A small-molecule ligand and the protein it binds are described below.
Small molecule (SMILES): Cc1cc(CCCCCOc2ccc(C3=NCCO3)cc2Cl)on1

Binding-site contacts:
Ligand atom C5C contacts residue TYR152 of chain 54.A at 3.9 Å (hydrophobic).
Ligand atom C5A contacts residue MET224 of chain 54.A at 3.5 Å (hydrophobic).
Ligand atom C4A contacts residue PRO174 of chain 54.A at 3.3 Å (hydrophobic).
Ligand atom C2C contacts residue TYR128 of chain 54.A at 3.8 Å (hydrophobic).
Ligand atom C1B contacts residue VAL188 of chain 54.A at 3.9 Å (hydrophobic).
Ligand atom CL1 contacts residue ILE104 of chain 54.A at 3.5 Å.
Ligand atom C4B contacts residue PHE186 of chain 54.A at 3.4 Å (hydrophobic).
Ligand atom C2B contacts residue VAL188 of chain 54.A at 3.7 Å (hydrophobic).
Ligand atom N3A contacts residue PHE186 of chain 54.A at 3.9 Å.
Ligand atom C4C contacts residue VAL188 of chain 54.A at 3.9 Å (hydrophobic).
Ligand atom C5 contacts residue LEU106 of chain 54.A at 3.7 Å (hydrophobic).
Ligand atom C1C contacts residue TYR128 of chain 54.A at 3.7 Å (hydrophobic).
Ligand atom C2C contacts residue TYR197 of chain 54.A at 3.8 Å (hydrophobic).
Ligand atom O1B contacts residue ILE104 of chain 54.A at 3.8 Å.
Ligand atom O1 contacts residue MET221 of chain 54.A at 3.2 Å (h-bond).
Ligand atom C3C contacts residue TYR128 of chain 54.A at 3.4 Å (hydrophobic).
Ligand atom C5B contacts residue PHE186 of chain 54.A at 3.5 Å (hydrophobic).
Ligand atom C4B contacts residue TYR152 of chain 54.A at 3.8 Å (hydrophobic).
Ligand atom C5A contacts residue ALA150 of chain 54.A at 3.9 Å (hydrophobic).
Ligand atom N3A contacts residue ALA24 of chain 54.C at 3.6 Å.
Ligand atom C6B contacts residue TYR128 of chain 54.A at 3.8 Å (hydrophobic).
Ligand atom C5C contacts residue VAL191 of chain 54.A at 3.9 Å (hydrophobic).
Ligand atom C5A contacts residue PHE186 of chain 54.A at 3.4 Å (hydrophobic).
Ligand atom C1C contacts residue LEU106 of chain 54.A at 3.5 Å (hydrophobic).
Ligand atom C4B contacts residue MET224 of chain 54.A at 3.8 Å (hydrophobic).
Ligand atom C31 contacts residue TYR197 of chain 54.A at 3.9 Å (hydrophobic).
Ligand atom C2B contacts residue TYR152 of chain 54.A at 3.8 Å (hydrophobic).
Ligand atom C5B contacts residue MET224 of chain 54.A at 3.5 Å (hydrophobic).
Ligand atom N3A contacts residue PRO174 of chain 54.A at 3.7 Å.
Ligand atom O1A contacts residue MET224 of chain 54.A at 2.8 Å.
Ligand atom C4 contacts residue LEU106 of chain 54.A at 3.6 Å (hydrophobic).
Ligand atom C2A contacts residue PHE186 of chain 54.A at 3.2 Å (hydrophobic).
Ligand atom O1A contacts residue PHE186 of chain 54.A at 2.8 Å.
Ligand atom C5A contacts residue VAL176 of chain 54.A at 3.2 Å (hydrophobic).
Ligand atom CL1 contacts residue TYR128 of chain 54.A at 3.3 Å.
Ligand atom C3B contacts residue TYR152 of chain 54.A at 3.7 Å (hydrophobic).
Ligand atom N2 contacts residue ASN219 of chain 54.A at 3.6 Å.
Ligand atom C5C contacts residue VAL188 of chain 54.A at 3.9 Å (hydrophobic).
Ligand atom C4C contacts residue VAL191 of chain 54.A at 3.5 Å (hydrophobic).
Ligand atom C2A contacts residue MET224 of chain 54.A at 3.4 Å (hydrophobic).

Sequence of chain 55.C:
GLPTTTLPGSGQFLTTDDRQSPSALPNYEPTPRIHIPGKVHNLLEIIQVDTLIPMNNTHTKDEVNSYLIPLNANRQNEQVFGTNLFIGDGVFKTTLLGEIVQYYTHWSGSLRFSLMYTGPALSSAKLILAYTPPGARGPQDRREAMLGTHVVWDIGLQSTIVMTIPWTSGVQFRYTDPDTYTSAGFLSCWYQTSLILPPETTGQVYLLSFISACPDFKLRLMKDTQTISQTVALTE

Sequence of chain 54.A:
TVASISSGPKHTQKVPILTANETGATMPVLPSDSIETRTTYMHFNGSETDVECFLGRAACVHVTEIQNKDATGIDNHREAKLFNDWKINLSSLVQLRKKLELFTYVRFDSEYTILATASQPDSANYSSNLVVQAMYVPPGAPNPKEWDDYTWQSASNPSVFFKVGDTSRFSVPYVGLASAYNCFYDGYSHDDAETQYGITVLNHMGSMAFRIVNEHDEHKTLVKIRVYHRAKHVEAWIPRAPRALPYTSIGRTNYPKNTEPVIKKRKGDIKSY

Sequence of chain 54.C:
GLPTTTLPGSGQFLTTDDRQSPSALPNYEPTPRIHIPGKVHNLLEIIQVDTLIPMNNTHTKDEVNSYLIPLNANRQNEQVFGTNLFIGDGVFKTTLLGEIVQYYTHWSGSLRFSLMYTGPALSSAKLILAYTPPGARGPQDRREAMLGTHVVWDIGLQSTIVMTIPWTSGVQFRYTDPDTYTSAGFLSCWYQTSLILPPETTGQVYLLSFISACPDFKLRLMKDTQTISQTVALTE